Binding-site contacts:
Ligand atom C1 contacts residue GLY149 of chain 1.A at 4.5 Å.
Ligand atom C8 contacts residue ASN138 of chain 1.A at 4.2 Å.
Ligand atom C8 contacts residue THR137 of chain 1.A at 4.1 Å.
Ligand atom C1 contacts residue LYS152 of chain 1.A at 4.4 Å.
Ligand atom C6 contacts residue ARG148 of chain 1.A at 4.3 Å.
Ligand atom O7 contacts residue ASN138 of chain 1.A at 3.4 Å (h-bond).
Ligand atom C3 contacts residue ASN138 of chain 1.A at 3.7 Å.
Ligand atom C2 contacts residue ASN138 of chain 1.A at 2.4 Å.
Ligand atom O5 contacts residue GLY149 of chain 1.A at 3.8 Å.
Ligand atom C5 contacts residue ASN138 of chain 1.A at 3.7 Å.
Ligand atom C4 contacts residue ASN138 of chain 1.A at 4.2 Å.
Ligand atom N2 contacts residue ASN138 of chain 1.A at 2.8 Å (h-bond).
Ligand atom C7 contacts residue ASN138 of chain 1.A at 3.2 Å.
Ligand atom C1 contacts residue ASN138 of chain 1.A at 1.4 Å.
Ligand atom O5 contacts residue ASN138 of chain 1.A at 2.4 Å (h-bond).
Ligand atom C5 contacts residue GLY149 of chain 1.A at 4.3 Å.
Ligand atom C6 contacts residue GLY149 of chain 1.A at 4.2 Å.

Sequence of chain 1.A:
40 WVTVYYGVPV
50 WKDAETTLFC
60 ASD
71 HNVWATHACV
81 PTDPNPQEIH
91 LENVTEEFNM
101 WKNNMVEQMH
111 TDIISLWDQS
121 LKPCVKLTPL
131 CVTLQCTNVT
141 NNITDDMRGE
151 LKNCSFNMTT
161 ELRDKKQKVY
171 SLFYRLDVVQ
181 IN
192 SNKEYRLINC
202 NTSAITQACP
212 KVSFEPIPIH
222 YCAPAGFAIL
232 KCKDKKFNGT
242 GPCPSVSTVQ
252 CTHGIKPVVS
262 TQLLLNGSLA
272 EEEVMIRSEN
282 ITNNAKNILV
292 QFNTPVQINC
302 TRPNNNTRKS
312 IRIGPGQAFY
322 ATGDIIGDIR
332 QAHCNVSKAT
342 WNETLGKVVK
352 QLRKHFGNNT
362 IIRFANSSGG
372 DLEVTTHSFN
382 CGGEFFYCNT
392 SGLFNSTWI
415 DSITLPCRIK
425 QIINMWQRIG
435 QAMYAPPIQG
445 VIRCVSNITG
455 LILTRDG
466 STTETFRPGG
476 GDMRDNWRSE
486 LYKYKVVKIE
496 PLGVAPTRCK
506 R

A protein and the small-molecule ligand that binds it are described below.
Small molecule (SMILES): CC(=O)N[C@@H]1[C@@H](O)[C@H](O)[C@@H](CO)O[C@H]1O